Sequence of chain 1.C:
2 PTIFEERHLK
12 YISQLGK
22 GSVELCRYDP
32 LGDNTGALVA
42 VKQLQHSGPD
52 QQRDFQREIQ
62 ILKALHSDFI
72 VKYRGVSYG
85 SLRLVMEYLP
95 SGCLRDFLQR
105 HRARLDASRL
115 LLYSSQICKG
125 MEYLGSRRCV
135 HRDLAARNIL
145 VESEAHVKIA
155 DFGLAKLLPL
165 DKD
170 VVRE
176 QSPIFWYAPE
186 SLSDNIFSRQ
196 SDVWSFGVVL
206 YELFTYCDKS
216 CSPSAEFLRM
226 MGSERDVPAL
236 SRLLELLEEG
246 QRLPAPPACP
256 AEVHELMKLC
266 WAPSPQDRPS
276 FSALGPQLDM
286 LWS

Binding-site contacts:
Ligand atom N9 contacts residue ALA41 of chain 1.C at 3.3 Å.
Ligand atom C1 contacts residue VAL24 of chain 1.C at 3.7 Å (hydrophobic).
Ligand atom C8 contacts residue MET90 of chain 1.C at 3.9 Å (hydrophobic).
Ligand atom C13 contacts residue TYR92 of chain 1.C at 4.1 Å (hydrophobic).
Ligand atom C1 contacts residue GLY17 of chain 1.C at 3.8 Å.
Ligand atom C24 contacts residue GLN15 of chain 1.C at 3.4 Å.
Ligand atom O6 contacts residue VAL24 of chain 1.C at 4.1 Å.
Ligand atom N11 contacts residue LEU93 of chain 1.C at 3.1 Å (h-bond).
Ligand atom N9 contacts residue GLU91 of chain 1.C at 2.9 Å (salt-bridge).
Ligand atom N9 contacts residue LEU144 of chain 1.C at 3.8 Å.
Ligand atom C7 contacts residue LEU144 of chain 1.C at 4.1 Å (hydrophobic).
Ligand atom C7 contacts residue ALA41 of chain 1.C at 4.0 Å (hydrophobic).
Ligand atom C29 contacts residue CYS97 of chain 1.C at 3.7 Å (hydrophobic).
Ligand atom C13 contacts residue LEU144 of chain 1.C at 3.9 Å (hydrophobic).
Ligand atom C20 contacts residue LEU16 of chain 1.C at 3.9 Å (hydrophobic).
Ligand atom N22 contacts residue LEU16 of chain 1.C at 3.2 Å (h-bond).
Ligand atom C33 contacts residue ASP155 of chain 1.C at 3.4 Å.
Ligand atom C15 contacts residue LEU144 of chain 1.C at 3.9 Å (hydrophobic).
Ligand atom C32 contacts residue ASN142 of chain 1.C at 3.8 Å.
Ligand atom C8 contacts residue LEU144 of chain 1.C at 4.0 Å (hydrophobic).
Ligand atom N14 contacts residue LEU144 of chain 1.C at 3.7 Å.
Ligand atom C10 contacts residue LEU144 of chain 1.C at 3.7 Å (hydrophobic).
Ligand atom C12 contacts residue LEU93 of chain 1.C at 3.3 Å (hydrophobic).
Ligand atom C10 contacts residue GLU91 of chain 1.C at 3.8 Å.
Ligand atom C12 contacts residue TYR92 of chain 1.C at 3.4 Å (hydrophobic).
Ligand atom C30 contacts residue LEU144 of chain 1.C at 3.9 Å (hydrophobic).
Ligand atom C32 contacts residue ASP155 of chain 1.C at 3.7 Å.
Ligand atom O16 contacts residue GLY96 of chain 1.C at 3.6 Å.
Ligand atom N11 contacts residue GLU91 of chain 1.C at 4.0 Å.
Ligand atom O6 contacts residue MET90 of chain 1.C at 3.6 Å.
Ligand atom C8 contacts residue ALA41 of chain 1.C at 3.5 Å (hydrophobic).
Ligand atom C10 contacts residue ALA41 of chain 1.C at 3.7 Å (hydrophobic).
Ligand atom C33 contacts residue ASN142 of chain 1.C at 3.3 Å.
Ligand atom C8 contacts residue GLU91 of chain 1.C at 3.9 Å.
Ligand atom C17 contacts residue GLY96 of chain 1.C at 4.0 Å.
Ligand atom C26 contacts residue LEU16 of chain 1.C at 3.6 Å (hydrophobic).
Ligand atom C2 contacts residue VAL24 of chain 1.C at 4.0 Å (hydrophobic).
Ligand atom C17 contacts residue CYS97 of chain 1.C at 4.0 Å (hydrophobic).
Ligand atom C30 contacts residue CYS97 of chain 1.C at 3.9 Å (hydrophobic).
Ligand atom N11 contacts residue TYR92 of chain 1.C at 3.3 Å.

A protein and the small-molecule ligand that binds it are described below.
Small molecule (SMILES): CC(=O)N[C@@H]1CCc2ccc(Oc3cnc4[nH]cc(C(=O)N[C@@H](C)C5CC5)c4n3)cc21